Binding-site contacts:
Ligand atom C8 contacts residue LEU24 of chain 24.A at 4.3 Å (hydrophobic).
Ligand atom C10 contacts residue ARG59 of chain 24.A at 3.9 Å.
Ligand atom C7 contacts residue DIE1 of chain 3.G at 1.5 Å.
Ligand atom C7 contacts residue LEU81 of chain 24.A at 4.4 Å (hydrophobic).
Ligand atom C5 contacts residue TYR28 of chain 24.A at 3.5 Å (hydrophobic).
Ligand atom C7 contacts residue LEU24 of chain 24.A at 4.2 Å (hydrophobic).
Ligand atom C6 contacts residue SER27 of chain 24.A at 3.7 Å.
Ligand atom C4 contacts residue SER27 of chain 24.A at 4.0 Å.
Ligand atom C2 contacts residue DIE1 of chain 3.G at 0.7 Å.
Ligand atom C10 contacts residue SER27 of chain 24.A at 3.2 Å.
Ligand atom C10 contacts residue ARG59 of chain 3.A at 3.6 Å.
Ligand atom C10 contacts residue ALA55 of chain 24.A at 4.0 Å (hydrophobic).
Ligand atom C1 contacts residue DIE1 of chain 3.G at 1.2 Å.
Ligand atom C5 contacts residue SER27 of chain 24.A at 3.4 Å.
Ligand atom C3 contacts residue DIE1 of chain 3.G at 1.7 Å.
Ligand atom C8 contacts residue SER27 of chain 3.A at 3.9 Å.
Ligand atom C1 contacts residue ARG59 of chain 3.A at 4.5 Å.
Ligand atom C10 contacts residue DIE1 of chain 3.G at 2.8 Å.
Ligand atom C2 contacts residue LEU24 of chain 24.A at 4.3 Å (hydrophobic).
Ligand atom C3 contacts residue LEU81 of chain 24.A at 3.7 Å (hydrophobic).
Ligand atom O1 contacts residue DIE1 of chain 3.G at 1.3 Å (h-bond).
Ligand atom C4 contacts residue TYR28 of chain 24.A at 3.5 Å (hydrophobic).
Ligand atom C3 contacts residue LEU81 of chain 3.A at 4.2 Å (hydrophobic).
Ligand atom O1 contacts residue ARG59 of chain 3.A at 3.5 Å.
Ligand atom O1 contacts residue SER27 of chain 3.A at 4.2 Å.
Ligand atom C5 contacts residue LEU24 of chain 24.A at 4.3 Å (hydrophobic).
Ligand atom C4 contacts residue LEU24 of chain 24.A at 3.4 Å (hydrophobic).
Ligand atom C8 contacts residue DIE1 of chain 3.G at 0.5 Å.
Ligand atom C9 contacts residue GLU63 of chain 3.A at 4.3 Å.
Ligand atom C10 contacts residue GLU63 of chain 3.A at 4.3 Å.
Ligand atom C5 contacts residue DIE1 of chain 3.G at 1.3 Å.
Ligand atom C9 contacts residue DIE1 of chain 3.G at 1.5 Å.
Ligand atom C9 contacts residue ARG59 of chain 3.A at 3.8 Å.
Ligand atom C3 contacts residue LEU24 of chain 24.A at 3.9 Å (hydrophobic).
Ligand atom C9 contacts residue SER27 of chain 24.A at 3.8 Å.
Ligand atom C7 contacts residue TYR28 of chain 3.A at 4.5 Å (hydrophobic).
Ligand atom C4 contacts residue DIE1 of chain 3.G at 1.5 Å.
Ligand atom O1 contacts residue ARG59 of chain 24.A at 4.0 Å.
Ligand atom C6 contacts residue DIE1 of chain 3.G at 0.5 Å.

Sequence of chain 24.A:
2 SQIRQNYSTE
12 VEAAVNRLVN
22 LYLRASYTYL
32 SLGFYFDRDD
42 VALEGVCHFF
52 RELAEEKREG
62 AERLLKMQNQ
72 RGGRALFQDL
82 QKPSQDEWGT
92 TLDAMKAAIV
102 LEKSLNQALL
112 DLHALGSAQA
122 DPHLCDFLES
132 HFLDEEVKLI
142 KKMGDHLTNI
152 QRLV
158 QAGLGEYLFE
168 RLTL

Sequence of chain 3.A:
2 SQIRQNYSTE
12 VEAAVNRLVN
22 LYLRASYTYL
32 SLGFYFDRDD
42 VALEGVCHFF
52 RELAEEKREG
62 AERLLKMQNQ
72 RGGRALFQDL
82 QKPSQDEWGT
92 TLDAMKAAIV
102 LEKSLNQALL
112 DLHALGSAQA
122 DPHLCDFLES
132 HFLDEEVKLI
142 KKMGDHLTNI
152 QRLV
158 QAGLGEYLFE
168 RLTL

A protein and the small-molecule ligand that binds it are described below.
Small molecule (SMILES): CCc1cccc(CC)c1O